Binding-site contacts:
Ligand atom O2 contacts residue ALA184 of chain 1.B at 3.9 Å.
Ligand atom N4 contacts residue ALA108 of chain 1.B at 3.0 Å (h-bond).
Ligand atom O1 contacts residue VAL105 of chain 1.B at 3.5 Å.
Ligand atom N3 contacts residue LEU28 of chain 1.B at 3.7 Å.
Ligand atom C16 contacts residue ASP185 of chain 1.B at 3.2 Å.
Ligand atom N5 contacts residue GLU106 of chain 1.B at 3.1 Å (salt-bridge).
Ligand atom C21 contacts residue GLU75 of chain 1.B at 3.4 Å.
Ligand atom C17 contacts residue MET79 of chain 1.B at 3.9 Å (hydrophobic).
Ligand atom N1 contacts residue LEU28 of chain 1.B at 3.0 Å (h-bond).
Ligand atom O contacts residue VAL36 of chain 1.B at 3.6 Å.
Ligand atom C18 contacts residue LYS58 of chain 1.B at 3.7 Å.
Ligand atom N4 contacts residue TYR107 of chain 1.B at 3.8 Å.
Ligand atom C21 contacts residue PHE186 of chain 1.B at 3.6 Å (hydrophobic).
Ligand atom C19 contacts residue LYS58 of chain 1.B at 3.7 Å.
Ligand atom C8 contacts residue ALA108 of chain 1.B at 3.5 Å (hydrophobic).
Ligand atom N2 contacts residue LEU28 of chain 1.B at 3.3 Å (h-bond).
Ligand atom O1 contacts residue LYS58 of chain 1.B at 3.5 Å.
Ligand atom C12 contacts residue VAL105 of chain 1.B at 3.8 Å (hydrophobic).
Ligand atom C20 contacts residue VAL103 of chain 1.B at 3.8 Å (hydrophobic).
Ligand atom C15 contacts residue ILE89 of chain 1.B at 3.6 Å (hydrophobic).
Ligand atom N5 contacts residue ALA56 of chain 1.B at 3.4 Å.
Ligand atom C17 contacts residue ASP185 of chain 1.B at 3.6 Å.
Ligand atom C17 contacts residue GLU75 of chain 1.B at 3.7 Å.
Ligand atom C4 contacts residue LEU28 of chain 1.B at 3.7 Å (hydrophobic).
Ligand atom C19 contacts residue VAL105 of chain 1.B at 3.7 Å (hydrophobic).
Ligand atom C20 contacts residue GLU75 of chain 1.B at 3.5 Å.
Ligand atom C20 contacts residue LYS58 of chain 1.B at 3.5 Å.
Ligand atom C18 contacts residue VAL105 of chain 1.B at 3.8 Å (hydrophobic).
Ligand atom C21 contacts residue ASP185 of chain 1.B at 3.3 Å.
Ligand atom C10 contacts residue VAL36 of chain 1.B at 3.8 Å (hydrophobic).
Ligand atom C5 contacts residue LEU28 of chain 1.B at 3.4 Å (hydrophobic).
Ligand atom O2 contacts residue ASP185 of chain 1.B at 3.1 Å (salt-bridge).
Ligand atom C7 contacts residue ALA108 of chain 1.B at 3.3 Å (hydrophobic).
Ligand atom C11 contacts residue ALA56 of chain 1.B at 3.6 Å (hydrophobic).
Ligand atom N6 contacts residue ALA108 of chain 1.B at 3.2 Å (h-bond).
Ligand atom N4 contacts residue LEU28 of chain 1.B at 3.9 Å.
Ligand atom C15 contacts residue ASP185 of chain 1.B at 3.5 Å.
Ligand atom C contacts residue LEU174 of chain 1.B at 3.8 Å (hydrophobic).
Ligand atom N6 contacts residue TYR107 of chain 1.B at 3.7 Å.
Ligand atom N6 contacts residue GLU106 of chain 1.B at 3.6 Å.

Sequence of chain 1.B:
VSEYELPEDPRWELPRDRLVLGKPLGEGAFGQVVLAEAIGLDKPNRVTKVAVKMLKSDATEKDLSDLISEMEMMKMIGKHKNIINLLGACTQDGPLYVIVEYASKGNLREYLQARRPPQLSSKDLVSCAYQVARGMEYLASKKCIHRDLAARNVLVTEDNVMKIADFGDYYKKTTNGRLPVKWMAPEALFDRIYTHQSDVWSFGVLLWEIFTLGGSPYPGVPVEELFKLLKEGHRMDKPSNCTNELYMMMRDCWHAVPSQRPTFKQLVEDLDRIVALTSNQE

This protein binds this small molecule.
Small molecule (SMILES): COc1cc(CCc2cc(Nc3ccnc(NCc4cc(C)no4)n3)n[nH]2)cc(OC)c1